Sequence of chain 1.B:
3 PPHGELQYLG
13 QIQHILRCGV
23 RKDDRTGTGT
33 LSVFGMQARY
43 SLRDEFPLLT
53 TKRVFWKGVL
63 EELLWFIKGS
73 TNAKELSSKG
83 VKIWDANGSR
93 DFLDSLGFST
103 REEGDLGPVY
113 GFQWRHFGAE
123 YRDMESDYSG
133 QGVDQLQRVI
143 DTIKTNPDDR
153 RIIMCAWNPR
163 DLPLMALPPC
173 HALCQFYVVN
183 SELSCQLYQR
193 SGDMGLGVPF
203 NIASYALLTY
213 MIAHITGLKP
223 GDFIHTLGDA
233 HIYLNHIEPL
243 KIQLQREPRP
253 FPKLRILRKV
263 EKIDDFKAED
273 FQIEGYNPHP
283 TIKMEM

Sequence of chain 1.E:
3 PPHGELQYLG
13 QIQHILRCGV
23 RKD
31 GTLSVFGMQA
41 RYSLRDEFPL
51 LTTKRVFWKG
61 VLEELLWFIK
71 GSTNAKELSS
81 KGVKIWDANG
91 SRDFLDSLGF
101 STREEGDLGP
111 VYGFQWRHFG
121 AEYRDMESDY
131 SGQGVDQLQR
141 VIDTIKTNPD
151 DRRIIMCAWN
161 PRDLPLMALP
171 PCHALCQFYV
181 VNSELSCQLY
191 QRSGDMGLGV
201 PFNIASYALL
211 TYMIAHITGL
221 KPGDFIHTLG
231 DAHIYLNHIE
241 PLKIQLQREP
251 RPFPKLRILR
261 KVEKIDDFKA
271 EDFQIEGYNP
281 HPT

A protein and the small-molecule ligand that binds it are described below.
Small molecule (SMILES): COc1ccc2[nH]cc(CN(C)C)c2c1

Binding-site contacts:
Ligand atom C6 contacts residue GLY120 of chain 1.B at 3.7 Å.
Ligand atom C6 contacts residue ARG162 of chain 1.B at 3.4 Å.
Ligand atom N7 contacts residue GLY120 of chain 1.B at 3.8 Å.
Ligand atom C8 contacts residue ASN160 of chain 1.B at 3.3 Å.
Ligand atom N7 contacts residue ARG162 of chain 1.B at 3.7 Å.
Ligand atom N11 contacts residue ARG162 of chain 1.E at 3.2 Å.
Ligand atom C15 contacts residue ARG162 of chain 1.B at 4.2 Å.
Ligand atom C5 contacts residue ALA121 of chain 1.B at 3.9 Å (hydrophobic).
Ligand atom C12 contacts residue ARG162 of chain 1.E at 4.0 Å.
Ligand atom N11 contacts residue ASN160 of chain 1.E at 4.0 Å.
Ligand atom C15 contacts residue ARG162 of chain 1.E at 3.9 Å.
Ligand atom C10 contacts residue ASN160 of chain 1.E at 3.6 Å.
Ligand atom C1 contacts residue ARG162 of chain 1.B at 4.0 Å.
Ligand atom C13 contacts residue ASN160 of chain 1.E at 3.2 Å.
Ligand atom C3 contacts residue GLY120 of chain 1.B at 3.7 Å.
Ligand atom C8 contacts residue ARG162 of chain 1.B at 3.8 Å.
Ligand atom C9 contacts residue GLY120 of chain 1.E at 4.1 Å.
Ligand atom N11 contacts residue GLY120 of chain 1.E at 3.8 Å.
Ligand atom C12 contacts residue GLY120 of chain 1.E at 3.0 Å.
Ligand atom C4 contacts residue ARG162 of chain 1.B at 3.3 Å.
Ligand atom C10 contacts residue ARG162 of chain 1.E at 4.0 Å.
Ligand atom C13 contacts residue ASP163 of chain 1.E at 3.1 Å.
Ligand atom C9 contacts residue GLY120 of chain 1.B at 4.1 Å.
Ligand atom C14 contacts residue ARG162 of chain 1.E at 4.2 Å.
Ligand atom N7 contacts residue ASP163 of chain 1.B at 4.2 Å.
Ligand atom N7 contacts residue ASN160 of chain 1.B at 3.4 Å (h-bond).
Ligand atom C15 contacts residue GLY120 of chain 1.B at 3.8 Å.
Ligand atom C13 contacts residue ARG162 of chain 1.E at 3.5 Å.
Ligand atom C12 contacts residue ALA121 of chain 1.E at 3.9 Å (hydrophobic).
Ligand atom C5 contacts residue ARG162 of chain 1.B at 3.5 Å.
Ligand atom C8 contacts residue GLY120 of chain 1.B at 3.9 Å.
Ligand atom C10 contacts residue GLY120 of chain 1.E at 3.6 Å.
Ligand atom C5 contacts residue GLY120 of chain 1.B at 3.6 Å.
Ligand atom C4 contacts residue GLU122 of chain 1.B at 3.4 Å.
Ligand atom C9 contacts residue ARG162 of chain 1.B at 4.0 Å.
Ligand atom C4 contacts residue GLY120 of chain 1.B at 3.6 Å.
Ligand atom C14 contacts residue ARG162 of chain 1.B at 3.6 Å.
Ligand atom C3 contacts residue ARG162 of chain 1.B at 3.9 Å.
Ligand atom C1 contacts residue GLU122 of chain 1.B at 4.0 Å.
Ligand atom C14 contacts residue GLY120 of chain 1.B at 3.8 Å.